Sequence of chain 1.C:
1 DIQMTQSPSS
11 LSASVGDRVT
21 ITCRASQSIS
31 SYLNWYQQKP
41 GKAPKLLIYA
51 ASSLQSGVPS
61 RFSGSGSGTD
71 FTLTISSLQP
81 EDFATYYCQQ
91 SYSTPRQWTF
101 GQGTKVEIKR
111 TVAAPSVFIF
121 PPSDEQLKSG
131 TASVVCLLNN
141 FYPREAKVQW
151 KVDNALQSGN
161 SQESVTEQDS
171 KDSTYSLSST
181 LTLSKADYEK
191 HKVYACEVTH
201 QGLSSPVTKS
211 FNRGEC

Binding-site contacts:
Ligand atom C2 contacts residue SER53 of chain 1.C at 3.4 Å.
Ligand atom C5 contacts residue TYR103 of chain 1.B at 3.7 Å (hydrophobic).
Ligand atom C3 contacts residue ASN25 of chain 1.A at 3.8 Å.
Ligand atom N2 contacts residue ASN25 of chain 1.A at 3.1 Å (h-bond).
Ligand atom C7 contacts residue VAL49 of chain 1.A at 4.0 Å (hydrophobic).
Ligand atom C3 contacts residue EDO1 of chain 1.G at 3.6 Å.
Ligand atom C2 contacts residue EDO1 of chain 1.F at 3.6 Å.
Ligand atom N2 contacts residue EDO1 of chain 1.F at 2.9 Å (h-bond).
Ligand atom O5 contacts residue ASN25 of chain 1.A at 2.2 Å (h-bond).
Ligand atom C7 contacts residue ASN25 of chain 1.A at 4.0 Å.
Ligand atom O5 contacts residue TYR103 of chain 1.B at 3.4 Å.
Ligand atom C2 contacts residue ASN25 of chain 1.A at 2.5 Å.
Ligand atom O4 contacts residue EDO1 of chain 1.G at 3.8 Å.
Ligand atom C8 contacts residue SER31 of chain 1.C at 3.7 Å.
Ligand atom O2 contacts residue SER53 of chain 1.C at 2.9 Å (h-bond).
Ligand atom C6 contacts residue TYR103 of chain 1.B at 3.5 Å (hydrophobic).
Ligand atom O5 contacts residue TYR49 of chain 1.C at 3.5 Å.
Ligand atom C4 contacts residue TYR49 of chain 1.C at 3.9 Å (hydrophobic).
Ligand atom C5 contacts residue ASN25 of chain 1.A at 3.5 Å.
Ligand atom O4 contacts residue ARG100 of chain 1.B at 3.4 Å (salt-bridge).
Ligand atom C1 contacts residue EDO1 of chain 1.F at 3.4 Å.
Ligand atom O6 contacts residue VAL49 of chain 1.A at 3.7 Å.
Ligand atom C1 contacts residue ASN25 of chain 1.A at 1.4 Å.
Ligand atom C8 contacts residue PHE20 of chain 1.A at 3.9 Å (hydrophobic).
Ligand atom C8 contacts residue LEU50 of chain 1.A at 3.8 Å (hydrophobic).
Ligand atom C1 contacts residue TYR49 of chain 1.C at 3.8 Å (hydrophobic).
Ligand atom C8 contacts residue TYR103 of chain 1.B at 3.9 Å (hydrophobic).
Ligand atom O7 contacts residue VAL49 of chain 1.A at 3.8 Å.
Ligand atom O4 contacts residue TYR49 of chain 1.C at 2.6 Å (h-bond).
Ligand atom C7 contacts residue EDO1 of chain 1.F at 3.9 Å.
Ligand atom C1 contacts residue EDO1 of chain 1.G at 3.9 Å.
Ligand atom C1 contacts residue SER53 of chain 1.C at 3.8 Å.
Ligand atom C7 contacts residue GLY21 of chain 1.A at 3.7 Å.
Ligand atom C2 contacts residue TYR49 of chain 1.C at 3.7 Å (hydrophobic).
Ligand atom C7 contacts residue EDO1 of chain 1.G at 3.9 Å.
Ligand atom C1 contacts residue TYR103 of chain 1.B at 3.9 Å (hydrophobic).
Ligand atom O3 contacts residue VAL49 of chain 1.A at 3.3 Å.
Ligand atom O7 contacts residue EDO1 of chain 1.G at 3.0 Å (h-bond).
Ligand atom O7 contacts residue GLY21 of chain 1.A at 3.3 Å.
Ligand atom C8 contacts residue PHE24 of chain 1.A at 3.7 Å (hydrophobic).

Sequence of chain 1.A:
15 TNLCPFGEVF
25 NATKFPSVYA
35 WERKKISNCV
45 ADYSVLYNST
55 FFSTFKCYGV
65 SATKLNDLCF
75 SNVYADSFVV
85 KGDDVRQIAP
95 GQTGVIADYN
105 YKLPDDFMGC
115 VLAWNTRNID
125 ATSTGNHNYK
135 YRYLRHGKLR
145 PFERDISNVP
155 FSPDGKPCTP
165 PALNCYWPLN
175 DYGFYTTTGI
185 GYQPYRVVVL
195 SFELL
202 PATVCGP

Sequence of chain 1.B:
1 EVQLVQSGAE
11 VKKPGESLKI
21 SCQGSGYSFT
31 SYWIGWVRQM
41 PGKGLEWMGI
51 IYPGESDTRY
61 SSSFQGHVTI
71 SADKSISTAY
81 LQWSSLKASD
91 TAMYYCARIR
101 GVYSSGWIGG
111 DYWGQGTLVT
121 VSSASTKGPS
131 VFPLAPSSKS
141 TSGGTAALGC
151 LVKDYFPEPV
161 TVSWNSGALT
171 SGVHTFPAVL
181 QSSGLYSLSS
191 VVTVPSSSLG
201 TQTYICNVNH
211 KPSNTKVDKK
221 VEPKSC

A small-molecule ligand and the protein it binds are described below.
Small molecule (SMILES): CC(=O)N[C@H]1[C@H](O[C@H]2[C@H](O)[C@@H](NC(C)=O)CO[C@@H]2CO[C@@H]2O[C@@H](C)[C@@H](O)[C@@H](O)[C@@H]2O)O[C@H](CO)[C@@H](O[C@@H]2O[C@H](CO)[C@@H](O)[C@H](O)[C@@H]2O)[C@@H]1O